Binding-site contacts:
Ligand atom C5 contacts residue NAG1 of chain 17.T at 3.7 Å.
Ligand atom C5 contacts residue ASN75 of chain 17.C at 3.2 Å.
Ligand atom C4 contacts residue ASN75 of chain 17.C at 4.0 Å.
Ligand atom C4 contacts residue NAG1 of chain 17.T at 2.9 Å.
Ligand atom C2 contacts residue NAG1 of chain 17.T at 4.1 Å.
Ligand atom C6 contacts residue NAG1 of chain 17.T at 3.4 Å.
Ligand atom C7 contacts residue ASN75 of chain 17.C at 2.8 Å.
Ligand atom O3 contacts residue NAG1 of chain 17.T at 2.4 Å (h-bond).
Ligand atom O6 contacts residue ASN75 of chain 17.C at 3.8 Å.
Ligand atom O4 contacts residue NAG1 of chain 17.T at 1.6 Å.
Ligand atom N2 contacts residue ASN75 of chain 17.C at 3.0 Å (h-bond).
Ligand atom O6 contacts residue CYS45 of chain 17.D at 3.4 Å (h-bond).
Ligand atom O6 contacts residue GLU46 of chain 17.D at 3.8 Å.
Ligand atom C3 contacts residue NAG1 of chain 17.T at 3.3 Å.
Ligand atom O5 contacts residue THR48 of chain 17.D at 4.0 Å.
Ligand atom O7 contacts residue MET126 of chain 17.C at 3.1 Å.
Ligand atom C8 contacts residue PHE98 of chain 17.C at 3.6 Å (hydrophobic).
Ligand atom C3 contacts residue ASN75 of chain 17.C at 3.5 Å.
Ligand atom C6 contacts residue CYS45 of chain 17.D at 4.4 Å (hydrophobic).
Ligand atom C1 contacts residue ASN75 of chain 17.C at 1.3 Å.
Ligand atom C6 contacts residue THR48 of chain 17.D at 4.4 Å.
Ligand atom C2 contacts residue ASN75 of chain 17.C at 2.6 Å.
Ligand atom C7 contacts residue MET126 of chain 17.C at 3.8 Å (hydrophobic).
Ligand atom C8 contacts residue ASN75 of chain 17.C at 3.0 Å.
Ligand atom O7 contacts residue ASN75 of chain 17.C at 3.2 Å (h-bond).
Ligand atom C8 contacts residue MET126 of chain 17.C at 3.7 Å (hydrophobic).
Ligand atom O6 contacts residue NAG1 of chain 17.T at 4.1 Å.
Ligand atom C6 contacts residue ASN75 of chain 17.C at 3.8 Å.
Ligand atom O5 contacts residue ASN75 of chain 17.C at 2.1 Å (h-bond).
Ligand atom O6 contacts residue THR48 of chain 17.D at 4.0 Å.

This protein binds this small molecule.
Small molecule (SMILES): CC(=O)N[C@@H]1[C@@H](O)[C@H](O)[C@@H](CO)O[C@H]1O

Sequence of chain 17.C:
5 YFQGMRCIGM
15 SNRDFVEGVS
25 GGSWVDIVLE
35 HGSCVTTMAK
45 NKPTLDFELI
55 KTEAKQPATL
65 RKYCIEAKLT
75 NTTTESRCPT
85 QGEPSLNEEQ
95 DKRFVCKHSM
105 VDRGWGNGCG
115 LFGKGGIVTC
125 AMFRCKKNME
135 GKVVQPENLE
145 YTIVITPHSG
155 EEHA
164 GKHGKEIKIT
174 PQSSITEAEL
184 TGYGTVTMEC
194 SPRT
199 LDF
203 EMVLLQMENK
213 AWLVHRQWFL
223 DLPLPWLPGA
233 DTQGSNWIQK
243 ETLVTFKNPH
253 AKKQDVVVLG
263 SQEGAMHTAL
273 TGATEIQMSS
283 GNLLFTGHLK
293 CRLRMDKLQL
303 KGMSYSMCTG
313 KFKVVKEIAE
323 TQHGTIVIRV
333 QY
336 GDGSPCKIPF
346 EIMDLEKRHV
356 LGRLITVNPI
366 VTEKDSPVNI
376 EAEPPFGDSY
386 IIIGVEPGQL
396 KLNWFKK

Sequence of chain 17.D:
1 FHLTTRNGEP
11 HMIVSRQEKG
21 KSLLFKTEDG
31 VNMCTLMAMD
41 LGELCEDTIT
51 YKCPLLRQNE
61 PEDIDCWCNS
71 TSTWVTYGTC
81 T